Binding-site contacts:
Ligand atom C5 contacts residue VAL295 of chain 1.B at 4.3 Å (hydrophobic).
Ligand atom C5 contacts residue GLY302 of chain 1.B at 4.0 Å.
Ligand atom C2 contacts residue ASN297 of chain 1.B at 2.4 Å.
Ligand atom C1 contacts residue ASN297 of chain 1.B at 1.4 Å.
Ligand atom O5 contacts residue GLY302 of chain 1.B at 3.8 Å.
Ligand atom C4 contacts residue ASN297 of chain 1.B at 4.2 Å.
Ligand atom C6 contacts residue GLY302 of chain 1.B at 3.0 Å.
Ligand atom N2 contacts residue ASN297 of chain 1.B at 2.9 Å (h-bond).
Ligand atom N2 contacts residue TYR250 of chain 1.B at 4.0 Å.
Ligand atom O6 contacts residue GLY302 of chain 1.B at 2.6 Å (h-bond).
Ligand atom O6 contacts residue GLU303 of chain 1.B at 4.3 Å.
Ligand atom C5 contacts residue ASN297 of chain 1.B at 3.7 Å.
Ligand atom C8 contacts residue ASN297 of chain 1.B at 4.0 Å.
Ligand atom O5 contacts residue VAL296 of chain 1.B at 4.1 Å.
Ligand atom C6 contacts residue GLU303 of chain 1.B at 3.9 Å.
Ligand atom O5 contacts residue VAL295 of chain 1.B at 3.6 Å.
Ligand atom C7 contacts residue TYR250 of chain 1.B at 3.5 Å (hydrophobic).
Ligand atom C7 contacts residue ASN297 of chain 1.B at 3.7 Å.
Ligand atom O7 contacts residue TYR250 of chain 1.B at 3.3 Å (h-bond).
Ligand atom C6 contacts residue SER304 of chain 1.B at 4.5 Å.
Ligand atom O6 contacts residue LYS263 of chain 1.B at 4.0 Å.
Ligand atom O6 contacts residue SER304 of chain 1.B at 4.3 Å.
Ligand atom O6 contacts residue VAL295 of chain 1.B at 4.3 Å.
Ligand atom C1 contacts residue VAL295 of chain 1.B at 3.6 Å (hydrophobic).
Ligand atom C8 contacts residue TYR250 of chain 1.B at 4.2 Å (hydrophobic).
Ligand atom C3 contacts residue ASN297 of chain 1.B at 3.8 Å.
Ligand atom O5 contacts residue ASN297 of chain 1.B at 2.4 Å (h-bond).

Sequence of chain 1.B:
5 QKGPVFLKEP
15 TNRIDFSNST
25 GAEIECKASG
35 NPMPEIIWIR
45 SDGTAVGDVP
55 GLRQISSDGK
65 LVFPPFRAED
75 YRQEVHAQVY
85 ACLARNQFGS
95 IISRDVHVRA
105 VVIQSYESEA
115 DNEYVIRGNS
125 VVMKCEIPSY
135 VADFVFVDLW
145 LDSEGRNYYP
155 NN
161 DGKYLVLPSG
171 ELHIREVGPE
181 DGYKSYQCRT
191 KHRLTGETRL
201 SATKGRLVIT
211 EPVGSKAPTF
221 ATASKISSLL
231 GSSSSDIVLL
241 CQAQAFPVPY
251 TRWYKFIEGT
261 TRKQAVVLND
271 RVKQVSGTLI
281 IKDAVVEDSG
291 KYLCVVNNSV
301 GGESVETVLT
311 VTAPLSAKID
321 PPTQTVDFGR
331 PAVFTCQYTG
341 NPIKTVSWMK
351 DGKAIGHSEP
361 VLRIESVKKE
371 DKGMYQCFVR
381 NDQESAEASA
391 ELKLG

This protein binds this small molecule.
Small molecule (SMILES): CC(=O)N[C@H]1[C@H](O[C@H]2[C@H](O)[C@@H](NC(C)=O)CO[C@@H]2CO)O[C@H](CO)[C@@H](O)[C@@H]1O